Binding-site contacts:
Ligand atom O10 contacts residue SER83 of chain 1.B at 3.4 Å.
Ligand atom P08 contacts residue SER238 of chain 1.B at 3.3 Å.
Ligand atom P08 contacts residue SER86 of chain 1.B at 3.6 Å.
Ligand atom C02 contacts residue PHE241 of chain 1.B at 3.9 Å (hydrophobic).
Ligand atom C04 contacts residue ALA242 of chain 1.B at 3.8 Å (hydrophobic).
Ligand atom C02 contacts residue TRP292 of chain 1.B at 3.5 Å (hydrophobic).
Ligand atom C05 contacts residue SER238 of chain 1.B at 3.8 Å.
Ligand atom C04 contacts residue GLN60 of chain 1.B at 3.7 Å.
Ligand atom P08 contacts residue ARG171 of chain 1.B at 3.2 Å.
Ligand atom P08 contacts residue GLY84 of chain 1.B at 3.6 Å.
Ligand atom O11 contacts residue SER83 of chain 1.B at 3.5 Å (h-bond).
Ligand atom C03 contacts residue PHE241 of chain 1.B at 3.7 Å (hydrophobic).
Ligand atom C05 contacts residue ALA242 of chain 1.B at 3.5 Å (hydrophobic).
Ligand atom O11 contacts residue GLY84 of chain 1.B at 3.3 Å (h-bond).
Ligand atom O09 contacts residue GLN60 of chain 1.B at 2.8 Å (h-bond).
Ligand atom C03 contacts residue GLN60 of chain 1.B at 3.1 Å.
Ligand atom C04 contacts residue SER238 of chain 1.B at 3.9 Å.
Ligand atom C01 contacts residue TRP292 of chain 1.B at 3.7 Å (hydrophobic).
Ligand atom O10 contacts residue SER238 of chain 1.B at 3.4 Å.
Ligand atom C12 contacts residue ILE289 of chain 1.B at 3.6 Å (hydrophobic).
Ligand atom O07 contacts residue ARG171 of chain 1.B at 3.3 Å (salt-bridge).
Ligand atom C01 contacts residue ALA242 of chain 1.B at 3.9 Å (hydrophobic).
Ligand atom C06 contacts residue HEM1 of chain 1.I at 3.6 Å.
Ligand atom C05 contacts residue SER86 of chain 1.B at 3.7 Å.
Ligand atom P08 contacts residue SER83 of chain 1.B at 3.4 Å.
Ligand atom C12 contacts residue TRP292 of chain 1.B at 3.4 Å (hydrophobic).
Ligand atom O11 contacts residue LEU85 of chain 1.B at 2.6 Å (h-bond).
Ligand atom O10 contacts residue ARG171 of chain 1.B at 2.7 Å (salt-bridge).
Ligand atom C02 contacts residue GLN60 of chain 1.B at 3.5 Å.
Ligand atom O10 contacts residue GLY84 of chain 1.B at 2.7 Å (h-bond).
Ligand atom O11 contacts residue SER86 of chain 1.B at 2.9 Å (h-bond).
Ligand atom C06 contacts residue ALA242 of chain 1.B at 3.5 Å (hydrophobic).
Ligand atom O11 contacts residue SER238 of chain 1.B at 2.7 Å (h-bond).
Ligand atom C05 contacts residue HEM1 of chain 1.I at 3.9 Å.
Ligand atom O09 contacts residue ARG171 of chain 1.B at 3.2 Å (salt-bridge).
Ligand atom O07 contacts residue SER238 of chain 1.B at 3.1 Å (h-bond).
Ligand atom C12 contacts residue HEM1 of chain 1.I at 3.9 Å.
Ligand atom C04 contacts residue SER86 of chain 1.B at 3.9 Å.
Ligand atom O09 contacts residue SER86 of chain 1.B at 2.5 Å (h-bond).
Ligand atom O09 contacts residue SER83 of chain 1.B at 2.6 Å (h-bond).

A small-molecule ligand and the protein it binds are described below.
Small molecule (SMILES): Cc1ccc(OP(=O)(O)O)cc1

Sequence of chain 1.B:
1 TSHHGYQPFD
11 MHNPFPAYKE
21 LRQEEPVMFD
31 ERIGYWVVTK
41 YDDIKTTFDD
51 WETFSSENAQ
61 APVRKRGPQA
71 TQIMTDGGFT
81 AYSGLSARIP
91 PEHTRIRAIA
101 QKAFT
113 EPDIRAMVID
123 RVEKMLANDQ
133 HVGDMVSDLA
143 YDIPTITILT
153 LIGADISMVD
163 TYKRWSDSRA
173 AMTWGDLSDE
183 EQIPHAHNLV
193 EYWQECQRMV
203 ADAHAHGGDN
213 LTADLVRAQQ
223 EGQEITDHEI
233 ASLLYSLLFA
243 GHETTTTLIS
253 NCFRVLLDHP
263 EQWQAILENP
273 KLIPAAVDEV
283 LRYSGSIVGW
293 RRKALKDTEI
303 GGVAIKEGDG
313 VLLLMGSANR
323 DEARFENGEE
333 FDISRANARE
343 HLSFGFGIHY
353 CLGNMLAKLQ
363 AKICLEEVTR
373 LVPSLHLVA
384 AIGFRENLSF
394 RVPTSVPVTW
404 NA